Binding-site contacts:
Ligand atom C7 contacts residue ASN1048 of chain 1.A at 3.4 Å.
Ligand atom C8 contacts residue GLU1046 of chain 1.A at 4.0 Å.
Ligand atom O7 contacts residue ASN1048 of chain 1.A at 4.0 Å.
Ligand atom C5 contacts residue ALA680 of chain 1.A at 3.8 Å (hydrophobic).
Ligand atom C2 contacts residue ASN1048 of chain 1.A at 2.5 Å.
Ligand atom N2 contacts residue ASN1048 of chain 1.A at 2.7 Å (h-bond).
Ligand atom C6 contacts residue ALA680 of chain 1.A at 4.3 Å (hydrophobic).
Ligand atom C3 contacts residue ASN1048 of chain 1.A at 3.7 Å.
Ligand atom O5 contacts residue ASN1048 of chain 1.A at 2.4 Å (h-bond).
Ligand atom O4 contacts residue ALA680 of chain 1.A at 3.4 Å.
Ligand atom C4 contacts residue ALA680 of chain 1.A at 4.2 Å (hydrophobic).
Ligand atom O3 contacts residue ASN1048 of chain 1.A at 4.0 Å.
Ligand atom C1 contacts residue ASN1048 of chain 1.A at 1.4 Å.
Ligand atom C8 contacts residue ASN1048 of chain 1.A at 4.0 Å.
Ligand atom C4 contacts residue ASN1048 of chain 1.A at 4.2 Å.
Ligand atom C5 contacts residue ASN1048 of chain 1.A at 3.7 Å.

Sequence of chain 1.A:
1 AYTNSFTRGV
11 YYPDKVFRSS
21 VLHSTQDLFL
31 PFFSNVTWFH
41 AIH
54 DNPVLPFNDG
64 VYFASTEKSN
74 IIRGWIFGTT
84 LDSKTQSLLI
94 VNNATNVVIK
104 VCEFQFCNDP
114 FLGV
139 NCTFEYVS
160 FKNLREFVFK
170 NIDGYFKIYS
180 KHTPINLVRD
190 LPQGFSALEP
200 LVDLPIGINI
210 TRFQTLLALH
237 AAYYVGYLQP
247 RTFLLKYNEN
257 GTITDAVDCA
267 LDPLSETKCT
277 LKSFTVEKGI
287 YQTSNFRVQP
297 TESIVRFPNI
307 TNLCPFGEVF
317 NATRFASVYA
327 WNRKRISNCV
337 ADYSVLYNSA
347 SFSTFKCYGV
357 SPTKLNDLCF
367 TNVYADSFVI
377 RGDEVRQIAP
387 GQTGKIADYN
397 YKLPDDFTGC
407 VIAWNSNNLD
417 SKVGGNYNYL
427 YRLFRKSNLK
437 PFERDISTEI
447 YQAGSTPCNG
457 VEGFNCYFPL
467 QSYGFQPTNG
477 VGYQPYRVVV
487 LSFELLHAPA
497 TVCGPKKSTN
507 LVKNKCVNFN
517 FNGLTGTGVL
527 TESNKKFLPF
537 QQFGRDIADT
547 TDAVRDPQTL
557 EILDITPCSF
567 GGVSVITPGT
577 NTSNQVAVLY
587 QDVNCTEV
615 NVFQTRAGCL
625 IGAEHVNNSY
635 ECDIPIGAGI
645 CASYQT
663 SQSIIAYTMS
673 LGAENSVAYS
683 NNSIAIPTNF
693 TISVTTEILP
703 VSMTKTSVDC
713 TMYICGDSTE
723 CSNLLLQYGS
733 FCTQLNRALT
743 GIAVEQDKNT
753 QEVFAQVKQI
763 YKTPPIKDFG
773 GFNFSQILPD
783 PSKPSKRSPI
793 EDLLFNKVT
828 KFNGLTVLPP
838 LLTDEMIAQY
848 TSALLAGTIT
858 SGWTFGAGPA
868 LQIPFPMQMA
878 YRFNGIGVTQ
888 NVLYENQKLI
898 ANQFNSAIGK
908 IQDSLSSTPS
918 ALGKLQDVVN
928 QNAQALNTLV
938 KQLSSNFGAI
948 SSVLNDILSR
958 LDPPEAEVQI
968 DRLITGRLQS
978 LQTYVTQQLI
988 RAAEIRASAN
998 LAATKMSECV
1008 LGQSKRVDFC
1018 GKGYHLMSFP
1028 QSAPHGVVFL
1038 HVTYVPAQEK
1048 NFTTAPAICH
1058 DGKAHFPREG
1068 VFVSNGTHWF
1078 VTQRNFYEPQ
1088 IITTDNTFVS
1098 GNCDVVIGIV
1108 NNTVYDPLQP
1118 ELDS

A protein and the small-molecule ligand that binds it are described below.
Small molecule (SMILES): CC(=O)N[C@@H]1[C@@H](O)[C@H](O)[C@@H](CO)O[C@H]1O